The protein below binds the small molecule below.
Small molecule (SMILES): CC(=O)N[C@H]1[C@H](O[C@H]2[C@H](O)[C@@H](NC(C)=O)CO[C@@H]2CO)O[C@H](CO)[C@@H](O[C@@H]2O[C@H](CO[C@H]3O[C@H](CO[C@H]4O[C@H](CO)[C@@H](O)[C@H](O)[C@@H]4O)[C@@H](O)[C@H](O[C@H]4O[C@H](CO)[C@@H](O)[C@H](O)[C@@H]4O)[C@@H]3O)[C@@H](O)[C@H](O[C@H]3O[C@H](CO)[C@@H](O)[C@H](O)[C@@H]3O[C@H]3O[C@H](CO)[C@@H](O)[C@H](O)[C@@H]3O)[C@@H]2O)[C@@H]1O

Sequence of chain 1.D:
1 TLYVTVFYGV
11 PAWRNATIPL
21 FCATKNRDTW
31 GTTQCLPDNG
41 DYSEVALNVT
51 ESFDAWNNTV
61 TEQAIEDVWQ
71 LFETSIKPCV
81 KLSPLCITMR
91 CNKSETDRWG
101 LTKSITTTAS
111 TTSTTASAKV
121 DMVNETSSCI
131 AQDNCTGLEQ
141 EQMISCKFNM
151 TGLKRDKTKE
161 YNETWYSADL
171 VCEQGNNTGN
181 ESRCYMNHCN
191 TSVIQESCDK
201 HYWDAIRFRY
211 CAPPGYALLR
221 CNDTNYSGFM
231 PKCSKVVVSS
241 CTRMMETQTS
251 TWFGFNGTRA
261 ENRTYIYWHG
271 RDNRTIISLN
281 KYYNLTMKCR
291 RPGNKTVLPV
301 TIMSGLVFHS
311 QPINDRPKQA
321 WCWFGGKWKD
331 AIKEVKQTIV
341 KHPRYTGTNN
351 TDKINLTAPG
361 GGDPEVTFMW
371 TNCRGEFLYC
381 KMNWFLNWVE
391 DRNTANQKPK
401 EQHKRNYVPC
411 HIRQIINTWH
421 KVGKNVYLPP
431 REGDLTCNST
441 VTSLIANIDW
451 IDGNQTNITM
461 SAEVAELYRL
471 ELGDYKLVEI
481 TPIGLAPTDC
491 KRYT

Binding-site contacts:
Ligand atom N2 contacts residue ASN149 of chain 1.D at 3.0 Å (h-bond).
Ligand atom O4 contacts residue ASN31 of chain 1.G at 2.5 Å (h-bond).
Ligand atom O4 contacts residue HIS32 of chain 1.G at 3.7 Å.
Ligand atom O3 contacts residue LYS101 of chain 1.G at 3.3 Å (salt-bridge).
Ligand atom O4 contacts residue LYS101 of chain 1.G at 2.4 Å (salt-bridge).
Ligand atom O5 contacts residue ALA35 of chain 1.H at 3.0 Å.
Ligand atom O3 contacts residue LYS101 of chain 1.G at 3.4 Å (salt-bridge).
Ligand atom C5 contacts residue ALA35 of chain 1.H at 3.7 Å (hydrophobic).
Ligand atom C6 contacts residue ASN31 of chain 1.G at 3.0 Å.
Ligand atom O3 contacts residue HIS53 of chain 1.G at 3.5 Å (h-bond).
Ligand atom O6 contacts residue HIS102 of chain 1.G at 3.7 Å.
Ligand atom O6 contacts residue GLY34 of chain 1.H at 3.1 Å (h-bond).
Ligand atom C5 contacts residue ASN31 of chain 1.G at 3.4 Å.
Ligand atom O6 contacts residue THR33 of chain 1.H at 3.7 Å.
Ligand atom C8 contacts residue LEU104 of chain 1.G at 3.7 Å (hydrophobic).
Ligand atom C7 contacts residue LEU104 of chain 1.G at 3.8 Å (hydrophobic).
Ligand atom O6 contacts residue ALA35 of chain 1.H at 3.3 Å (h-bond).
Ligand atom O5 contacts residue HIS102 of chain 1.G at 3.6 Å.
Ligand atom C6 contacts residue HIS102 of chain 1.G at 3.0 Å.
Ligand atom O2 contacts residue ARG103 of chain 1.G at 3.3 Å (salt-bridge).
Ligand atom C2 contacts residue SER100 of chain 1.G at 3.8 Å.
Ligand atom C2 contacts residue ASN149 of chain 1.D at 2.7 Å.
Ligand atom O6 contacts residue ARG105 of chain 1.G at 3.3 Å (salt-bridge).
Ligand atom C3 contacts residue LYS101 of chain 1.G at 3.6 Å.
Ligand atom O5 contacts residue THR158 of chain 1.D at 3.6 Å.
Ligand atom C4 contacts residue LYS101 of chain 1.G at 3.8 Å.
Ligand atom C1 contacts residue ASN149 of chain 1.D at 1.6 Å.
Ligand atom C1 contacts residue ALA35 of chain 1.H at 3.7 Å (hydrophobic).
Ligand atom C5 contacts residue ASN149 of chain 1.D at 3.8 Å.
Ligand atom O2 contacts residue ALA35 of chain 1.H at 3.0 Å.
Ligand atom O5 contacts residue ASN149 of chain 1.D at 2.7 Å (h-bond).
Ligand atom O7 contacts residue LEU104 of chain 1.G at 3.1 Å.
Ligand atom O4 contacts residue ARG103 of chain 1.G at 3.7 Å.
Ligand atom C6 contacts residue ALA35 of chain 1.H at 3.2 Å (hydrophobic).
Ligand atom C3 contacts residue SER100 of chain 1.G at 3.8 Å.
Ligand atom C4 contacts residue LYS101 of chain 1.G at 3.5 Å.
Ligand atom O3 contacts residue SER100 of chain 1.G at 3.3 Å (h-bond).
Ligand atom C6 contacts residue GLY34 of chain 1.H at 3.7 Å.
Ligand atom C4 contacts residue ASN31 of chain 1.G at 3.4 Å.
Ligand atom O6 contacts residue ASN31 of chain 1.G at 3.8 Å.

Sequence of chain 1.H:
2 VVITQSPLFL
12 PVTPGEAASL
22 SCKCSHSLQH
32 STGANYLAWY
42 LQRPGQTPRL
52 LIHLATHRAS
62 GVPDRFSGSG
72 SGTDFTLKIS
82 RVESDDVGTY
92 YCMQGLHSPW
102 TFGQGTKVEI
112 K

Sequence of chain 1.G:
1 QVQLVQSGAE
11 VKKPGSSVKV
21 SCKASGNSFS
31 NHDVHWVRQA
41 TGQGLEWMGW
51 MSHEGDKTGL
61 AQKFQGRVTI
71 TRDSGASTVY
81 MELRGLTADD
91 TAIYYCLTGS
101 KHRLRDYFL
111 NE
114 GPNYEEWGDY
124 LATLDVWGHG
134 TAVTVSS